Sequence of chain 1.A:
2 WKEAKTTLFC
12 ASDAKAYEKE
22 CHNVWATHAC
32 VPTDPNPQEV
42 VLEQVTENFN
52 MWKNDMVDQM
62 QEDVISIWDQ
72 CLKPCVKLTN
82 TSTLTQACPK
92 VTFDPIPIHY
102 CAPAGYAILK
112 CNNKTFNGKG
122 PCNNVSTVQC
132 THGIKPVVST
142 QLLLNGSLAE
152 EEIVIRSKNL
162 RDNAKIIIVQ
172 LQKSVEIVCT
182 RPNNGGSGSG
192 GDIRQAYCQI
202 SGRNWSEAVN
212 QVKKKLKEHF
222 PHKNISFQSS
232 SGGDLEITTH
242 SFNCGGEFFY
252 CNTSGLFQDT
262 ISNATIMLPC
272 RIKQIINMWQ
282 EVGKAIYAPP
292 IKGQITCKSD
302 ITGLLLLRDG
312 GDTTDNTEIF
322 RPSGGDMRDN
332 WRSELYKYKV

A small-molecule ligand and the protein it binds are described below.
Small molecule (SMILES): CC(=O)N[C@@H]1[C@@H](O)[C@H](O)[C@@H](CO)O[C@H]1O

Binding-site contacts:
Ligand atom C8 contacts residue LEU43 of chain 1.A at 3.2 Å (hydrophobic).
Ligand atom O5 contacts residue ASN113 of chain 1.A at 3.8 Å.
Ligand atom C8 contacts residue GLU44 of chain 1.A at 3.5 Å.
Ligand atom C3 contacts residue ASN125 of chain 1.A at 3.8 Å.
Ligand atom C4 contacts residue ASN125 of chain 1.A at 4.2 Å.
Ligand atom C5 contacts residue ASN125 of chain 1.A at 3.6 Å.
Ligand atom C2 contacts residue ASN125 of chain 1.A at 2.5 Å.
Ligand atom O7 contacts residue ASN125 of chain 1.A at 3.2 Å (h-bond).
Ligand atom C6 contacts residue ASN113 of chain 1.A at 3.9 Å.
Ligand atom C7 contacts residue ASN125 of chain 1.A at 3.2 Å.
Ligand atom O6 contacts residue ASN113 of chain 1.A at 2.6 Å (h-bond).
Ligand atom N2 contacts residue ASN125 of chain 1.A at 3.0 Å (h-bond).
Ligand atom C5 contacts residue ASN113 of chain 1.A at 4.2 Å.
Ligand atom N2 contacts residue VAL42 of chain 1.A at 3.6 Å.
Ligand atom C1 contacts residue ASN125 of chain 1.A at 1.4 Å.
Ligand atom C1 contacts residue ASN113 of chain 1.A at 3.9 Å.
Ligand atom O5 contacts residue ASN125 of chain 1.A at 2.3 Å (h-bond).
Ligand atom C8 contacts residue ASN125 of chain 1.A at 3.6 Å.
Ligand atom C8 contacts residue VAL42 of chain 1.A at 3.5 Å (hydrophobic).
Ligand atom C7 contacts residue VAL42 of chain 1.A at 4.1 Å (hydrophobic).